Sequence of chain 1.C:
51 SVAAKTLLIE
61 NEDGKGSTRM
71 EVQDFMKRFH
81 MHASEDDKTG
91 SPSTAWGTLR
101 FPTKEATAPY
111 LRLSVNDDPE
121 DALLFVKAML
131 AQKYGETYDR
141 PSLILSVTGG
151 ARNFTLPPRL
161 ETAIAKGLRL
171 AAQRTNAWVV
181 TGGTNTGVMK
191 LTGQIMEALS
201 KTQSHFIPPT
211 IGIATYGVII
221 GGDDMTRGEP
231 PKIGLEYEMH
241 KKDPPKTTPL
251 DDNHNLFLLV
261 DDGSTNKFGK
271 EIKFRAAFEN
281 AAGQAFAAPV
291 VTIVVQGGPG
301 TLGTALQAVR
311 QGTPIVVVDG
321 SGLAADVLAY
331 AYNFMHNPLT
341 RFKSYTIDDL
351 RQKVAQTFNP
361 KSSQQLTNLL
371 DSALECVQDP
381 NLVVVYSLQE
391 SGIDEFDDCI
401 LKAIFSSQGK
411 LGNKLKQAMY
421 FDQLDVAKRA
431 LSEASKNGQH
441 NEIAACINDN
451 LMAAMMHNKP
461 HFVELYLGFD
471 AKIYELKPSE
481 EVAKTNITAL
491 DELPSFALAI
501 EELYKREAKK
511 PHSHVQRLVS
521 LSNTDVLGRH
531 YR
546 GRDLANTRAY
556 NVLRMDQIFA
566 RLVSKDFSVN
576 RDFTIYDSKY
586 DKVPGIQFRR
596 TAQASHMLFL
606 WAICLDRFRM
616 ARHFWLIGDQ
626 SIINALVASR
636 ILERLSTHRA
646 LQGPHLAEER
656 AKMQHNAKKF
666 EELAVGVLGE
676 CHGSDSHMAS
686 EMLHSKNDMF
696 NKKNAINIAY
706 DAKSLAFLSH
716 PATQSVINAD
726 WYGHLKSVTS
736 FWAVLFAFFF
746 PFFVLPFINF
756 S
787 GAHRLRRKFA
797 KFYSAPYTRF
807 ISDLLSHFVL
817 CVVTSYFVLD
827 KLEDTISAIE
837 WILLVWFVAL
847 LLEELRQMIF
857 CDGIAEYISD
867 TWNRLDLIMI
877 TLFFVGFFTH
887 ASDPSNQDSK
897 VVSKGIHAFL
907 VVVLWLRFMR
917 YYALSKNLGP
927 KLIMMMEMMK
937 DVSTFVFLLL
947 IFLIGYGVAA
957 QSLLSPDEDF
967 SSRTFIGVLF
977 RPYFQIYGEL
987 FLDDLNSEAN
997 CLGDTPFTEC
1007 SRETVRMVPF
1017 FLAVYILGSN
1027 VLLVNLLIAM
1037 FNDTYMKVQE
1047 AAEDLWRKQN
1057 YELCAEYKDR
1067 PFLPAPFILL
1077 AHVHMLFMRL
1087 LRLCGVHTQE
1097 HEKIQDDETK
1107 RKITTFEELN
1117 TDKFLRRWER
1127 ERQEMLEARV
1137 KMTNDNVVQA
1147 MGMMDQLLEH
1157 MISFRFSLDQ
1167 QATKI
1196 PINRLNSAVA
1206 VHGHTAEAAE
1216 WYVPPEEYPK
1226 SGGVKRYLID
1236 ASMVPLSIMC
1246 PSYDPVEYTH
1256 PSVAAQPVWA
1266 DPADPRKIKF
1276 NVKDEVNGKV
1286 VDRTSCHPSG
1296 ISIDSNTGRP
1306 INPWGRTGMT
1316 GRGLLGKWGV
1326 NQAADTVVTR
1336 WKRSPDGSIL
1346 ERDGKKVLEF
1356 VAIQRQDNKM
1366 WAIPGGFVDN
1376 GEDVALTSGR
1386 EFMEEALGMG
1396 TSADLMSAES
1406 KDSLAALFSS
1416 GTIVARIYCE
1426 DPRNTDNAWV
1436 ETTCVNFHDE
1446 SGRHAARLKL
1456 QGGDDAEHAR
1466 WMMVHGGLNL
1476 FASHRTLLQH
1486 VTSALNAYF

Binding-site contacts:
Ligand atom O2B contacts residue ARG1360 of chain 1.C at 3.2 Å (salt-bridge).
Ligand atom O2A contacts residue GLU1386 of chain 1.C at 3.5 Å (salt-bridge).
Ligand atom O1D contacts residue VAL1435 of chain 1.C at 3.4 Å.
Ligand atom O2A contacts residue MG1 of chain 1.EA at 2.1 Å.
Ligand atom O1A contacts residue MG1 of chain 1.DA at 2.4 Å.
Ligand atom O1B contacts residue ARG1360 of chain 1.C at 3.0 Å (salt-bridge).
Ligand atom O1A contacts residue MG1 of chain 1.EA at 3.4 Å.
Ligand atom O3A contacts residue GLY1371 of chain 1.C at 3.4 Å.
Ligand atom O1A contacts residue GLU1390 of chain 1.C at 2.6 Å (salt-bridge).
Ligand atom O1A contacts residue MG1 of chain 1.CA at 2.2 Å.
Ligand atom O3A contacts residue PHE1372 of chain 1.C at 3.5 Å.
Ligand atom O4D contacts residue ASP1426 of chain 1.C at 3.3 Å (salt-bridge).
Ligand atom O1B contacts residue ARG1428 of chain 1.C at 3.3 Å (salt-bridge).
Ligand atom O4D contacts residue ARG1428 of chain 1.C at 2.9 Å (salt-bridge).
Ligand atom O1D contacts residue ASP1426 of chain 1.C at 2.7 Å (salt-bridge).
Ligand atom O2B contacts residue GLY1370 of chain 1.C at 2.8 Å (h-bond).
Ligand atom O2B contacts residue MG1 of chain 1.CA at 2.2 Å.
Ligand atom C4 contacts residue TRP1264 of chain 1.C at 3.5 Å (hydrophobic).
Ligand atom O3D contacts residue ASP1330 of chain 1.C at 2.6 Å (salt-bridge).
Ligand atom PB contacts residue MG1 of chain 1.CA at 3.5 Å.
Ligand atom O3D contacts residue HIS1479 of chain 1.C at 3.3 Å (h-bond).
Ligand atom O2D contacts residue ASP1330 of chain 1.C at 2.7 Å (salt-bridge).
Ligand atom PA contacts residue MG1 of chain 1.DA at 3.4 Å.
Ligand atom O5D contacts residue ARG1428 of chain 1.C at 3.2 Å (salt-bridge).
Ligand atom O1A contacts residue GLY1370 of chain 1.C at 3.0 Å (h-bond).
Ligand atom C1D contacts residue ASP1426 of chain 1.C at 3.4 Å.
Ligand atom C2 contacts residue LEU1319 of chain 1.C at 3.5 Å (hydrophobic).
Ligand atom PA contacts residue MG1 of chain 1.CA at 3.5 Å.
Ligand atom C3D contacts residue ASP1330 of chain 1.C at 3.2 Å.
Ligand atom O2A contacts residue GLY1371 of chain 1.C at 3.5 Å.
Ligand atom O2D contacts residue HIS1479 of chain 1.C at 3.1 Å (h-bond).
Ligand atom N6 contacts residue ASN1326 of chain 1.C at 3.0 Å (h-bond).
Ligand atom O5D contacts residue PHE1372 of chain 1.C at 3.4 Å.
Ligand atom PA contacts residue MG1 of chain 1.EA at 3.1 Å.
Ligand atom C4 contacts residue PHE1372 of chain 1.C at 3.5 Å (hydrophobic).
Ligand atom O2A contacts residue PHE1372 of chain 1.C at 3.5 Å (h-bond).
Ligand atom N1 contacts residue GLY1321 of chain 1.C at 3.0 Å (h-bond).
Ligand atom O1D contacts residue CYS1424 of chain 1.C at 3.2 Å (h-bond).
Ligand atom O2' contacts residue TRP1264 of chain 1.C at 3.4 Å.
Ligand atom C5 contacts residue TRP1264 of chain 1.C at 3.5 Å (hydrophobic).

The small molecule below binds the protein below.
Small molecule (SMILES): Nc1ncnc2c1ncn2[C@@H]1O[C@H](CO[P](=O)(O)O[P](=O)(O)OC[C@H]2O[C@@H](O)[C@H](O)[C@@H]2O)[C@@H](O)[C@H]1O